Sequence of chain 1.A:
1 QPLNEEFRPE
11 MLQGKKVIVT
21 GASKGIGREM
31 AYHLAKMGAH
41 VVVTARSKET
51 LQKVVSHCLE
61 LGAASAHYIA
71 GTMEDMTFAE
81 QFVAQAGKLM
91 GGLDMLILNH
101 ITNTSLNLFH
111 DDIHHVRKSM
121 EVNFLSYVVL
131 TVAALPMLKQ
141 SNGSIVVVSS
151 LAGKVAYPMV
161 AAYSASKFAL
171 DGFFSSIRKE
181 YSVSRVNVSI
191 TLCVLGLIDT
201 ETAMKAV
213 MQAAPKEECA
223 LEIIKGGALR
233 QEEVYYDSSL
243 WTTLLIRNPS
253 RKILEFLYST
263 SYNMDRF

Binding-site contacts:
Ligand atom C19 contacts residue SER150 of chain 1.A at 3.6 Å.
Ligand atom C13 contacts residue LEU106 of chain 1.A at 3.6 Å (hydrophobic).
Ligand atom C5 contacts residue NAP1 of chain 1.E at 3.7 Å.
Ligand atom C15 contacts residue SER150 of chain 1.A at 3.7 Å.
Ligand atom C17 contacts residue LEU106 of chain 1.A at 3.8 Å (hydrophobic).
Ligand atom F21 contacts residue LEU106 of chain 1.A at 3.0 Å.
Ligand atom N12 contacts residue TYR163 of chain 1.A at 3.5 Å (h-bond).
Ligand atom F21 contacts residue SER105 of chain 1.A at 2.6 Å.
Ligand atom C17 contacts residue VAL160 of chain 1.A at 3.8 Å (hydrophobic).
Ligand atom C13 contacts residue ALA206 of chain 1.A at 3.8 Å (hydrophobic).
Ligand atom F29 contacts residue TYR157 of chain 1.A at 3.5 Å.
Ligand atom N12 contacts residue SER150 of chain 1.A at 2.9 Å (h-bond).
Ligand atom C9 contacts residue TYR163 of chain 1.A at 3.9 Å (hydrophobic).
Ligand atom N7 contacts residue TYR163 of chain 1.A at 2.9 Å (h-bond).
Ligand atom O25 contacts residue LEU151 of chain 1.A at 3.9 Å.
Ligand atom F28 contacts residue VAL155 of chain 1.A at 3.6 Å.
Ligand atom N7 contacts residue NAP1 of chain 1.E at 3.1 Å.
Ligand atom F29 contacts residue ALA152 of chain 1.A at 3.7 Å.
Ligand atom F27 contacts residue TYR260 of chain 1.B at 3.5 Å.
Ligand atom F21 contacts residue THR104 of chain 1.A at 3.4 Å.
Ligand atom C18 contacts residue SER105 of chain 1.A at 3.9 Å.
Ligand atom C2 contacts residue NAP1 of chain 1.E at 3.8 Å.
Ligand atom C23 contacts residue TYR157 of chain 1.A at 3.9 Å (hydrophobic).
Ligand atom O25 contacts residue TYR157 of chain 1.A at 3.9 Å.
Ligand atom C10 contacts residue SER150 of chain 1.A at 3.7 Å.
Ligand atom N12 contacts residue NAP1 of chain 1.E at 3.1 Å.
Ligand atom C14 contacts residue VAL160 of chain 1.A at 3.8 Å (hydrophobic).
Ligand atom N7 contacts residue SER150 of chain 1.A at 3.9 Å.
Ligand atom F29 contacts residue VAL155 of chain 1.A at 3.6 Å.
Ligand atom C14 contacts residue THR104 of chain 1.A at 3.4 Å.
Ligand atom F28 contacts residue LEU151 of chain 1.A at 3.1 Å.
Ligand atom C8 contacts residue ALA206 of chain 1.A at 3.9 Å (hydrophobic).
Ligand atom C16 contacts residue VAL207 of chain 1.A at 3.8 Å (hydrophobic).
Ligand atom C13 contacts residue THR104 of chain 1.A at 3.6 Å.
Ligand atom C18 contacts residue LEU106 of chain 1.A at 3.5 Å (hydrophobic).
Ligand atom C26 contacts residue TYR157 of chain 1.A at 3.8 Å (hydrophobic).
Ligand atom C18 contacts residue THR104 of chain 1.A at 3.6 Å.
Ligand atom C5 contacts residue ALA203 of chain 1.A at 4.0 Å (hydrophobic).
Ligand atom C22 contacts residue LEU151 of chain 1.A at 3.3 Å (hydrophobic).
Ligand atom F27 contacts residue TYR157 of chain 1.A at 3.1 Å.

Sequence of chain 1.B:
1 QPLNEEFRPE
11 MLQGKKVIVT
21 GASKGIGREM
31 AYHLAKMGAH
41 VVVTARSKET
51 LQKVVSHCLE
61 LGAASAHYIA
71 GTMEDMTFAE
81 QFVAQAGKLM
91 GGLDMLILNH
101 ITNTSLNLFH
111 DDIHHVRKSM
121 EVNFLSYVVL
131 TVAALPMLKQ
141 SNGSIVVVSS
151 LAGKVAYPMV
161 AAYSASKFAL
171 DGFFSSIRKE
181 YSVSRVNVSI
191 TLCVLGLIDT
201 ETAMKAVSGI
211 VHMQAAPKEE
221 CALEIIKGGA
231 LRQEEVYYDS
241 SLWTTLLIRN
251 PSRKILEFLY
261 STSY

The protein below binds the small molecule below.
Small molecule (SMILES): CC(C)n1c(-c2ccc(OC(F)(F)F)cc2)nnc1C1(c2ccc(F)cc2)CC1